Sequence of chain 38.C:
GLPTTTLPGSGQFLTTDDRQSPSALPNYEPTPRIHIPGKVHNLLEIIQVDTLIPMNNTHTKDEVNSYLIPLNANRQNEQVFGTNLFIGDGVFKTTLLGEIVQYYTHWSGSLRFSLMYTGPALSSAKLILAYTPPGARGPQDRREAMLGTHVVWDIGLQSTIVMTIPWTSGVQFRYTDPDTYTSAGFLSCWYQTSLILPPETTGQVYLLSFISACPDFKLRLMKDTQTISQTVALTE

Binding-site contacts:
Ligand atom C6C contacts residue VAL191 of chain 37.A at 3.3 Å (hydrophobic).
Ligand atom C5C contacts residue ILE104 of chain 37.A at 4.0 Å (hydrophobic).
Ligand atom O1B contacts residue MET221 of chain 37.A at 3.8 Å.
Ligand atom C31 contacts residue SER175 of chain 37.A at 3.5 Å.
Ligand atom C4C contacts residue TYR152 of chain 37.A at 3.9 Å (hydrophobic).
Ligand atom C31 contacts residue VAL176 of chain 37.A at 3.3 Å (hydrophobic).
Ligand atom CM1 contacts residue CYS199 of chain 37.A at 3.8 Å (hydrophobic).
Ligand atom C5C contacts residue TYR128 of chain 37.A at 3.7 Å (hydrophobic).
Ligand atom O1 contacts residue PHE186 of chain 37.A at 3.8 Å.
Ligand atom O1 contacts residue TYR152 of chain 37.A at 3.9 Å.
Ligand atom C4B contacts residue LEU106 of chain 37.A at 3.7 Å (hydrophobic).
Ligand atom C2B contacts residue TYR197 of chain 37.A at 3.3 Å (hydrophobic).
Ligand atom O1A contacts residue VAL122 of chain 37.A at 4.0 Å.
Ligand atom N2 contacts residue PRO174 of chain 37.A at 3.7 Å.
Ligand atom C1C contacts residue TYR152 of chain 37.A at 3.9 Å (hydrophobic).
Ligand atom C31 contacts residue PRO174 of chain 37.A at 3.3 Å (hydrophobic).
Ligand atom N3A contacts residue ASN219 of chain 37.A at 3.4 Å (h-bond).
Ligand atom CL1 contacts residue ASN105 of chain 37.A at 3.3 Å.
Ligand atom C3 contacts residue PRO174 of chain 37.A at 3.7 Å (hydrophobic).
Ligand atom C5A contacts residue CYS199 of chain 37.A at 3.9 Å (hydrophobic).
Ligand atom CL1 contacts residue ILE104 of chain 37.A at 3.6 Å.
Ligand atom C5 contacts residue PHE186 of chain 37.A at 3.7 Å (hydrophobic).
Ligand atom N2 contacts residue PHE186 of chain 37.A at 4.0 Å.
Ligand atom C5A contacts residue VAL122 of chain 37.A at 3.9 Å (hydrophobic).
Ligand atom C3B contacts residue LEU106 of chain 37.A at 3.8 Å (hydrophobic).
Ligand atom C3 contacts residue PHE186 of chain 37.A at 3.9 Å (hydrophobic).
Ligand atom CL1 contacts residue MET221 of chain 37.A at 3.8 Å.
Ligand atom C3C contacts residue TYR128 of chain 37.A at 3.6 Å (hydrophobic).
Ligand atom N2 contacts residue ALA24 of chain 37.C at 3.1 Å.
Ligand atom C4 contacts residue TYR152 of chain 37.A at 3.7 Å (hydrophobic).
Ligand atom C7C contacts residue TYR128 of chain 37.A at 3.5 Å (hydrophobic).
Ligand atom C31 contacts residue ALA150 of chain 37.A at 3.5 Å (hydrophobic).
Ligand atom O1 contacts residue VAL188 of chain 37.A at 3.8 Å.
Ligand atom C5 contacts residue TYR152 of chain 37.A at 3.6 Å (hydrophobic).
Ligand atom C3C contacts residue VAL188 of chain 37.A at 3.3 Å (hydrophobic).
Ligand atom C2C contacts residue VAL188 of chain 37.A at 2.8 Å (hydrophobic).
Ligand atom O1 contacts residue ALA24 of chain 37.C at 3.4 Å.
Ligand atom C4 contacts residue PHE186 of chain 37.A at 3.7 Å (hydrophobic).
Ligand atom C4A contacts residue ASN198 of chain 37.A at 3.9 Å.
Ligand atom C3B contacts residue TYR197 of chain 37.A at 3.3 Å (hydrophobic).

Sequence of chain 37.C:
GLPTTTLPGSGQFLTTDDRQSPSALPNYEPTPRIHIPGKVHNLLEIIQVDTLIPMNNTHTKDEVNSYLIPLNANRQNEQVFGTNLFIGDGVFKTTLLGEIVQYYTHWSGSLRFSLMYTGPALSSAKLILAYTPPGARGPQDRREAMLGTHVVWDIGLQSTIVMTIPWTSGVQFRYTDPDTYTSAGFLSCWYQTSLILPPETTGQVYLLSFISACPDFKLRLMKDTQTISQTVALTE

A protein and the small-molecule ligand that binds it are described below.
Small molecule (SMILES): Cc1cc(CCCCCCCOc2ccc(C3=N[C@@H](C)CO3)cc2Cl)on1

Sequence of chain 37.A:
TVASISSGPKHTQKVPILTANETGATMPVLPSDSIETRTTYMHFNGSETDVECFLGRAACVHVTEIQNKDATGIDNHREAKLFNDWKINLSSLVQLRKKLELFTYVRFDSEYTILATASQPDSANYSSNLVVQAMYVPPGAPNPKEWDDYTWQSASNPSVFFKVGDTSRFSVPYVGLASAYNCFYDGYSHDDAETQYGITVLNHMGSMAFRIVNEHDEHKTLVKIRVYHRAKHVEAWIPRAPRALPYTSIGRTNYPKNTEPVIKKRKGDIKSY